A small-molecule ligand and the protein it binds are described below.
Small molecule (SMILES): CC(=O)N[C@@H]1[C@@H](O)[C@H](O)[C@@H](CO)O[C@H]1O

Binding-site contacts:
Ligand atom C2 contacts residue ASN1103 of chain 1.B at 2.5 Å.
Ligand atom O5 contacts residue ASN1103 of chain 1.B at 2.3 Å (h-bond).
Ligand atom C5 contacts residue ASN1103 of chain 1.B at 3.6 Å.
Ligand atom C8 contacts residue GLU1101 of chain 1.B at 3.4 Å.
Ligand atom C4 contacts residue ASN1103 of chain 1.B at 4.2 Å.
Ligand atom O7 contacts residue ASN1103 of chain 1.B at 4.2 Å.
Ligand atom C1 contacts residue ASN1103 of chain 1.B at 1.4 Å.
Ligand atom C6 contacts residue ALA735 of chain 1.B at 4.2 Å (hydrophobic).
Ligand atom C8 contacts residue LYS1102 of chain 1.B at 4.0 Å.
Ligand atom C5 contacts residue ALA735 of chain 1.B at 3.8 Å (hydrophobic).
Ligand atom C3 contacts residue ASN1103 of chain 1.B at 3.8 Å.
Ligand atom N2 contacts residue ASN1103 of chain 1.B at 3.0 Å (h-bond).
Ligand atom C7 contacts residue ASN1103 of chain 1.B at 3.8 Å.

Sequence of chain 1.B:
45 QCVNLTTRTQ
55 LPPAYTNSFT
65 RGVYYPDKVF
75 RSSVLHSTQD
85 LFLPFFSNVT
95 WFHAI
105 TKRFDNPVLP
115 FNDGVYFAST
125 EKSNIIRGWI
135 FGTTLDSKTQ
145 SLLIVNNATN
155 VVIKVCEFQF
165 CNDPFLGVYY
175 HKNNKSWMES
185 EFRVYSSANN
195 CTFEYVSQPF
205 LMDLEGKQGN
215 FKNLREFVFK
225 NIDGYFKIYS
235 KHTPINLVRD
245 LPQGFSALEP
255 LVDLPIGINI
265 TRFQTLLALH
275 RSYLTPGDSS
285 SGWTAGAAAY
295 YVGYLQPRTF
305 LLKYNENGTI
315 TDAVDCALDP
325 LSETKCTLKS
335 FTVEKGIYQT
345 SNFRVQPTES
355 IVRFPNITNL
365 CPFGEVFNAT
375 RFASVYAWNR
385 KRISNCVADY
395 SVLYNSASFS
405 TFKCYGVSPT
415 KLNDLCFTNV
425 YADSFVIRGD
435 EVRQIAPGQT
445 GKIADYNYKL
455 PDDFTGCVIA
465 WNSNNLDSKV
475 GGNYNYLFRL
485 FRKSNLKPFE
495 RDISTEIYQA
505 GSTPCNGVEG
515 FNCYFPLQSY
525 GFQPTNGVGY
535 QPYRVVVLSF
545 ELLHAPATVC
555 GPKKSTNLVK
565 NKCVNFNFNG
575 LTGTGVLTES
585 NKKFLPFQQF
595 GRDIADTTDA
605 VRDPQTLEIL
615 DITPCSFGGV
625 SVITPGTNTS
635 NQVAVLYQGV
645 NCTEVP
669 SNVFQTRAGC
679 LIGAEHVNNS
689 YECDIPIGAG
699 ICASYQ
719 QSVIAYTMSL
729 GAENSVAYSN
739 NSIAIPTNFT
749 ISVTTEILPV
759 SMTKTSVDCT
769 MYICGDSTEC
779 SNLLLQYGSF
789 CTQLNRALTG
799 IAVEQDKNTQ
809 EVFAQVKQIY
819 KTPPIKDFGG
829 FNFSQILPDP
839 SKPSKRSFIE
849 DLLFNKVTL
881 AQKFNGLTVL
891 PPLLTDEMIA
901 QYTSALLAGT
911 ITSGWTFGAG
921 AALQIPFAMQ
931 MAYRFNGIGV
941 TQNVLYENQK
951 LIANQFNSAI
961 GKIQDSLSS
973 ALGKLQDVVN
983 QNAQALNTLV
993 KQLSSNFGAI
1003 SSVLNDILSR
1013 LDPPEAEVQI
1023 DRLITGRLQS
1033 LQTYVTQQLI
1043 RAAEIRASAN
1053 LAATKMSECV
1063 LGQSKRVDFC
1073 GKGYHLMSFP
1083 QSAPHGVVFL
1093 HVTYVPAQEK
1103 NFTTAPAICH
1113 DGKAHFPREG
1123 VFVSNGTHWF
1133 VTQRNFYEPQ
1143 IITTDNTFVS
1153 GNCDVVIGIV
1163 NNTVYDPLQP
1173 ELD